Binding-site contacts:
Ligand atom N contacts residue HIS163 of chain 1.A at 2.8 Å (h-bond).
Ligand atom C3 contacts residue HIS163 of chain 1.A at 3.9 Å.
Ligand atom C2 contacts residue PHE140 of chain 1.A at 3.8 Å (hydrophobic).
Ligand atom C11 contacts residue TYR54 of chain 1.A at 3.8 Å (hydrophobic).
Ligand atom O contacts residue GLU166 of chain 1.A at 3.0 Å (salt-bridge).
Ligand atom C4 contacts residue MET165 of chain 1.A at 3.9 Å (hydrophobic).
Ligand atom C12 contacts residue TYR54 of chain 1.A at 3.9 Å (hydrophobic).
Ligand atom C2 contacts residue GLU166 of chain 1.A at 3.4 Å.
Ligand atom C1 contacts residue ASN142 of chain 1.A at 4.0 Å.
Ligand atom C contacts residue ASN142 of chain 1.A at 3.8 Å.
Ligand atom C6 contacts residue MET165 of chain 1.A at 4.0 Å (hydrophobic).
Ligand atom C12 contacts residue MET49 of chain 1.A at 3.9 Å (hydrophobic).
Ligand atom C5 contacts residue CYS145 of chain 1.A at 4.0 Å (hydrophobic).
Ligand atom N1 contacts residue CYS145 of chain 1.A at 3.8 Å.
Ligand atom C3 contacts residue LEU141 of chain 1.A at 3.7 Å (hydrophobic).
Ligand atom C contacts residue GLU166 of chain 1.A at 3.5 Å.
Ligand atom C11 contacts residue ASP187 of chain 1.A at 3.5 Å.
Ligand atom N contacts residue SER144 of chain 1.A at 3.8 Å.
Ligand atom CL contacts residue MET49 of chain 1.A at 3.2 Å.
Ligand atom C2 contacts residue ASN142 of chain 1.A at 3.7 Å.
Ligand atom C1 contacts residue GLU166 of chain 1.A at 3.7 Å.
Ligand atom C4 contacts residue HIS163 of chain 1.A at 3.3 Å.
Ligand atom C13 contacts residue MET49 of chain 1.A at 3.6 Å (hydrophobic).
Ligand atom C7 contacts residue HIS164 of chain 1.A at 4.0 Å.
Ligand atom C4 contacts residue CYS145 of chain 1.A at 3.6 Å (hydrophobic).
Ligand atom CL contacts residue CYS44 of chain 1.A at 3.6 Å.
Ligand atom O contacts residue MET165 of chain 1.A at 3.3 Å.
Ligand atom C11 contacts residue HIS41 of chain 1.A at 4.0 Å.
Ligand atom C2 contacts residue LEU141 of chain 1.A at 3.5 Å (hydrophobic).
Ligand atom C8 contacts residue GLN189 of chain 1.A at 3.7 Å.
Ligand atom O contacts residue HIS164 of chain 1.A at 4.1 Å.
Ligand atom C4 contacts residue GLU166 of chain 1.A at 3.8 Å.
Ligand atom C6 contacts residue HIS164 of chain 1.A at 3.9 Å.
Ligand atom C3 contacts residue PHE140 of chain 1.A at 3.2 Å (hydrophobic).
Ligand atom N contacts residue PHE140 of chain 1.A at 3.8 Å.
Ligand atom CL contacts residue THR45 of chain 1.A at 3.4 Å.
Ligand atom C12 contacts residue HIS41 of chain 1.A at 3.7 Å.
Ligand atom C3 contacts residue GLU166 of chain 1.A at 3.7 Å.
Ligand atom N contacts residue GLU166 of chain 1.A at 3.8 Å.
Ligand atom C11 contacts residue ARG188 of chain 1.A at 3.9 Å.

Sequence of chain 1.A:
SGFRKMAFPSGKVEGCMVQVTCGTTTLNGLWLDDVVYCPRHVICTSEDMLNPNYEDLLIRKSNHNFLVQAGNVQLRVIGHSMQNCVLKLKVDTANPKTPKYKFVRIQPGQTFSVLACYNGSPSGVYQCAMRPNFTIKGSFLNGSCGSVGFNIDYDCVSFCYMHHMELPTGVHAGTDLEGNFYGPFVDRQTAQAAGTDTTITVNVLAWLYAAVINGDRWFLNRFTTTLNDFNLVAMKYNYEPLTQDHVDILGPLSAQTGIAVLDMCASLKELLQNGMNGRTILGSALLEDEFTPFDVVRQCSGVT

A small-molecule ligand and the protein it binds are described below.
Small molecule (SMILES): Cc1ccncc1NC(=O)CCc1cccc(Cl)c1

Sequence of chain 2.A:
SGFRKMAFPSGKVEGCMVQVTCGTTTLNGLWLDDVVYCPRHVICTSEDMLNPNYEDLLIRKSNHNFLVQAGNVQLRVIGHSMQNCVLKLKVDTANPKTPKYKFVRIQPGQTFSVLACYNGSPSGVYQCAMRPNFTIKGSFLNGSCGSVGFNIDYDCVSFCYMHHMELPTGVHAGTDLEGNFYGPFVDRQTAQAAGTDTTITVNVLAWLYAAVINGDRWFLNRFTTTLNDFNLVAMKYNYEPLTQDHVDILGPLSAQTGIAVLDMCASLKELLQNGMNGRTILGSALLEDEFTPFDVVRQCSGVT